Sequence of chain 1.B:
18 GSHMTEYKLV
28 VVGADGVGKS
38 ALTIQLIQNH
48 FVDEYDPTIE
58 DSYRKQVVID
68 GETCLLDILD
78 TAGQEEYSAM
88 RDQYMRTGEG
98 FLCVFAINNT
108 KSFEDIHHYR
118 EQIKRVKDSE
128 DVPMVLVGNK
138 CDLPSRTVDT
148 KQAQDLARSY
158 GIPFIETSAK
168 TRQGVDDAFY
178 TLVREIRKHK

The protein below binds the small molecule below.
Small molecule (SMILES): Nc1nc2c(ncn2[C@@H]2O[C@H](CO[P](=O)(O)O[P](=O)(O)NP(=O)(O)O)[C@@H](O)[C@H]2O)c(=O)[nH]1

Binding-site contacts:
Ligand atom PB contacts residue LYS36 of chain 1.B at 3.5 Å.
Ligand atom O3A contacts residue GLY35 of chain 1.B at 3.3 Å (h-bond).
Ligand atom PG contacts residue MG1 of chain 1.I at 3.2 Å.
Ligand atom O2B contacts residue LYS36 of chain 1.B at 2.9 Å (salt-bridge).
Ligand atom O2B contacts residue GLY33 of chain 1.B at 3.5 Å (h-bond).
Ligand atom PB contacts residue MG1 of chain 1.I at 3.2 Å.
Ligand atom N2 contacts residue ASP139 of chain 1.B at 2.9 Å (salt-bridge).
Ligand atom O6 contacts residue LYS137 of chain 1.B at 3.3 Å.
Ligand atom O2G contacts residue ASP32 of chain 1.B at 3.4 Å.
Ligand atom O2B contacts residue GLY35 of chain 1.B at 3.0 Å (h-bond).
Ligand atom N1 contacts residue ASP139 of chain 1.B at 2.7 Å (salt-bridge).
Ligand atom C2' contacts residue VAL49 of chain 1.B at 3.4 Å (hydrophobic).
Ligand atom O1B contacts residue MG1 of chain 1.I at 1.9 Å.
Ligand atom C5 contacts residue LYS137 of chain 1.B at 3.5 Å.
Ligand atom O2A contacts residue GLY35 of chain 1.B at 3.4 Å.
Ligand atom O6 contacts residue ASP139 of chain 1.B at 3.4 Å (salt-bridge).
Ligand atom N3B contacts residue MG1 of chain 1.I at 3.5 Å.
Ligand atom O4' contacts residue LYS137 of chain 1.B at 3.2 Å (salt-bridge).
Ligand atom O2' contacts residue ASP50 of chain 1.B at 3.1 Å (salt-bridge).
Ligand atom O6 contacts residue ALA166 of chain 1.B at 2.9 Å (h-bond).
Ligand atom O6 contacts residue SER165 of chain 1.B at 3.5 Å.
Ligand atom N7 contacts residue ASN136 of chain 1.B at 3.1 Å (h-bond).
Ligand atom O2B contacts residue VAL34 of chain 1.B at 3.3 Å (h-bond).
Ligand atom N3B contacts residue GLY33 of chain 1.B at 3.0 Å (h-bond).
Ligand atom O1G contacts residue MG1 of chain 1.I at 2.0 Å.
Ligand atom O2G contacts residue LYS36 of chain 1.B at 2.6 Å (salt-bridge).
Ligand atom C6 contacts residue LYS137 of chain 1.B at 3.4 Å.
Ligand atom O2' contacts residue VAL49 of chain 1.B at 2.7 Å (h-bond).
Ligand atom O6 contacts residue ASN136 of chain 1.B at 3.4 Å (h-bond).
Ligand atom O2A contacts residue ALA38 of chain 1.B at 2.8 Å (h-bond).
Ligand atom O3' contacts residue ASP50 of chain 1.B at 2.9 Å (salt-bridge).
Ligand atom N2 contacts residue LEU140 of chain 1.B at 3.5 Å.
Ligand atom O2A contacts residue SER37 of chain 1.B at 3.2 Å (h-bond).
Ligand atom C6 contacts residue ASP139 of chain 1.B at 3.5 Å.
Ligand atom O3G contacts residue PRO54 of chain 1.B at 3.3 Å.
Ligand atom C8 contacts residue ALA38 of chain 1.B at 3.5 Å (hydrophobic).
Ligand atom O2G contacts residue GLY80 of chain 1.B at 2.7 Å (h-bond).
Ligand atom O1G contacts residue THR55 of chain 1.B at 2.8 Å (h-bond).
Ligand atom O2' contacts residue PHE48 of chain 1.B at 3.3 Å.
Ligand atom O1B contacts residue SER37 of chain 1.B at 2.9 Å (h-bond).